This small molecule binds to this protein.
Small molecule (SMILES): CC(=O)N[C@@H]1[C@@H](O)[C@H](O)[C@@H](CO)O[C@H]1O

Binding-site contacts:
Ligand atom C8 contacts residue ASN83 of chain 1.B at 3.6 Å.
Ligand atom C8 contacts residue GLY89 of chain 1.B at 3.4 Å.
Ligand atom C4 contacts residue ASN83 of chain 1.B at 4.3 Å.
Ligand atom C6 contacts residue GLU91 of chain 1.B at 4.2 Å.
Ligand atom O4 contacts residue GLU91 of chain 1.B at 3.5 Å (salt-bridge).
Ligand atom O5 contacts residue ASN83 of chain 1.B at 2.5 Å (h-bond).
Ligand atom O6 contacts residue VAL82 of chain 1.B at 3.8 Å.
Ligand atom C1 contacts residue VAL82 of chain 1.B at 3.8 Å (hydrophobic).
Ligand atom C3 contacts residue GLU91 of chain 1.B at 3.4 Å.
Ligand atom C5 contacts residue GLU91 of chain 1.B at 3.2 Å.
Ligand atom C4 contacts residue GLU91 of chain 1.B at 3.5 Å.
Ligand atom C1 contacts residue ASN83 of chain 1.B at 1.5 Å.
Ligand atom O5 contacts residue GLU91 of chain 1.B at 3.9 Å.
Ligand atom N2 contacts residue ASN83 of chain 1.B at 2.9 Å (h-bond).
Ligand atom C1 contacts residue GLU91 of chain 1.B at 3.8 Å.
Ligand atom C5 contacts residue VAL82 of chain 1.B at 4.2 Å (hydrophobic).
Ligand atom C7 contacts residue ASN83 of chain 1.B at 3.0 Å.
Ligand atom C3 contacts residue ASN83 of chain 1.B at 3.8 Å.
Ligand atom C2 contacts residue ASN83 of chain 1.B at 2.5 Å.
Ligand atom C8 contacts residue SER90 of chain 1.B at 4.1 Å.
Ligand atom C2 contacts residue GLU91 of chain 1.B at 4.2 Å.
Ligand atom O3 contacts residue GLU91 of chain 1.B at 4.5 Å.
Ligand atom O7 contacts residue ASN83 of chain 1.B at 2.9 Å (h-bond).
Ligand atom C5 contacts residue ASN83 of chain 1.B at 3.8 Å.
Ligand atom O5 contacts residue VAL82 of chain 1.B at 3.6 Å.

Sequence of chain 1.B:
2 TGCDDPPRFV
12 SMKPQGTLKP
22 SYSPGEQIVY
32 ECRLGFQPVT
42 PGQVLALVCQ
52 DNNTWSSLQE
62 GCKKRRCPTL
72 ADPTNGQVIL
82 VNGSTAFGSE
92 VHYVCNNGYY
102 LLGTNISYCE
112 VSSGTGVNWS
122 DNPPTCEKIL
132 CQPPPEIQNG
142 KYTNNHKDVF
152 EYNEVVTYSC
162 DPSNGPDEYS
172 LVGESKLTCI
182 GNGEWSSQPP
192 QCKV